The small molecule below binds the protein below.
Small molecule (SMILES): Cc1ccsc1CNC(=O)[C@H](CCc1ccccc1)NC(=O)[C@@H](NC(=O)c1ccc(OCc2ccccc2)cc1)[C@@H](C)O

Sequence of chain 1.Z:
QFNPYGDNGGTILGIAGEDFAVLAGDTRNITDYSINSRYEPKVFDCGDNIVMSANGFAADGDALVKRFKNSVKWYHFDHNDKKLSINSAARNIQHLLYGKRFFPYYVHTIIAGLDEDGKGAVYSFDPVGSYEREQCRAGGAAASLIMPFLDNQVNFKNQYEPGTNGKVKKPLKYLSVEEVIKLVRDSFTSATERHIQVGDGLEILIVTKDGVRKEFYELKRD

Sequence of chain 1.Y:
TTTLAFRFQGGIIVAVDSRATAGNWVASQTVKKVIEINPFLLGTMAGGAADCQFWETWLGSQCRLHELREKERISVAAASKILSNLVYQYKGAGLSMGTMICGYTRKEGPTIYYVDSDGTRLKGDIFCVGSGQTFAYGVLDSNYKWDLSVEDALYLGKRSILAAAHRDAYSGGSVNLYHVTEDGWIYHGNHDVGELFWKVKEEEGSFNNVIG

Binding-site contacts:
Ligand atom C2 contacts residue GLY47 of chain 1.Y at 3.7 Å.
Ligand atom C40 contacts residue TYR5 of chain 1.Z at 3.6 Å (hydrophobic).
Ligand atom C25 contacts residue SER96 of chain 1.Y at 3.9 Å.
Ligand atom O35 contacts residue PRO127 of chain 1.Z at 3.7 Å.
Ligand atom C31 contacts residue PRO127 of chain 1.Z at 3.7 Å (hydrophobic).
Ligand atom C6 contacts residue ALA49 of chain 1.Y at 3.8 Å (hydrophobic).
Ligand atom O10 contacts residue THR21 of chain 1.Y at 3.2 Å (h-bond).
Ligand atom C9 contacts residue GLY47 of chain 1.Y at 3.8 Å.
Ligand atom C2 contacts residue THR1 of chain 1.Y at 3.1 Å.
Ligand atom C43 contacts residue ALA49 of chain 1.Y at 3.9 Å (hydrophobic).
Ligand atom C12 contacts residue THR21 of chain 1.Y at 3.6 Å.
Ligand atom S3 contacts residue VAL31 of chain 1.Y at 3.4 Å.
Ligand atom C4 contacts residue ALA49 of chain 1.Y at 3.6 Å (hydrophobic).
Ligand atom S3 contacts residue ALA49 of chain 1.Y at 3.8 Å.
Ligand atom C26 contacts residue GLY48 of chain 1.Y at 3.9 Å.
Ligand atom O10 contacts residue ALA20 of chain 1.Y at 3.2 Å.
Ligand atom C32 contacts residue PRO127 of chain 1.Z at 4.0 Å (hydrophobic).
Ligand atom C7 contacts residue GLY47 of chain 1.Y at 3.9 Å.
Ligand atom C39 contacts residue TYR106 of chain 1.Z at 3.6 Å (hydrophobic).
Ligand atom N18 contacts residue ASP126 of chain 1.Z at 3.4 Å (salt-bridge).
Ligand atom C5 contacts residue MET45 of chain 1.Y at 3.9 Å (hydrophobic).
Ligand atom C11 contacts residue THR21 of chain 1.Y at 3.8 Å.
Ligand atom N29 contacts residue GLY47 of chain 1.Y at 2.9 Å (h-bond).
Ligand atom N13 contacts residue THR21 of chain 1.Y at 3.0 Å (h-bond).
Ligand atom C33 contacts residue VAL128 of chain 1.Z at 4.0 Å (hydrophobic).
Ligand atom C11 contacts residue GLY47 of chain 1.Y at 3.7 Å.
Ligand atom C39 contacts residue TYR5 of chain 1.Z at 3.7 Å (hydrophobic).
Ligand atom C43 contacts residue ALA20 of chain 1.Y at 3.6 Å (hydrophobic).
Ligand atom C24 contacts residue SER96 of chain 1.Y at 3.9 Å.
Ligand atom C4 contacts residue VAL31 of chain 1.Y at 3.5 Å (hydrophobic).
Ligand atom C17 contacts residue THR21 of chain 1.Y at 4.0 Å.
Ligand atom C19 contacts residue ASP126 of chain 1.Z at 3.5 Å.
Ligand atom C7 contacts residue MET45 of chain 1.Y at 3.2 Å (hydrophobic).
Ligand atom C7 contacts residue ALA46 of chain 1.Y at 3.5 Å (hydrophobic).
Ligand atom C38 contacts residue TYR106 of chain 1.Z at 3.5 Å (hydrophobic).
Ligand atom C5 contacts residue ALA49 of chain 1.Y at 3.7 Å (hydrophobic).
Ligand atom O20 contacts residue ASP126 of chain 1.Z at 3.2 Å.
Ligand atom O16 contacts residue ALA49 of chain 1.Y at 3.1 Å (h-bond).
Ligand atom S3 contacts residue ALA20 of chain 1.Y at 3.8 Å.
Ligand atom C14 contacts residue THR21 of chain 1.Y at 3.9 Å.